Binding-site contacts:
Ligand atom C5 contacts residue ASN331 of chain 1.C at 3.7 Å.
Ligand atom C1 contacts residue ILE332 of chain 1.C at 4.5 Å (hydrophobic).
Ligand atom C2 contacts residue PRO579 of chain 1.C at 4.4 Å (hydrophobic).
Ligand atom C1 contacts residue GLN580 of chain 1.C at 3.4 Å.
Ligand atom N2 contacts residue GLN580 of chain 1.C at 3.9 Å.
Ligand atom C2 contacts residue GLN580 of chain 1.C at 3.7 Å.
Ligand atom O5 contacts residue ASN331 of chain 1.C at 2.4 Å (h-bond).
Ligand atom O5 contacts residue ILE332 of chain 1.C at 3.8 Å.
Ligand atom N2 contacts residue ASN331 of chain 1.C at 2.9 Å (h-bond).
Ligand atom C1 contacts residue ASN331 of chain 1.C at 1.4 Å.
Ligand atom C5 contacts residue ILE332 of chain 1.C at 4.3 Å (hydrophobic).
Ligand atom C6 contacts residue ILE332 of chain 1.C at 4.1 Å (hydrophobic).
Ligand atom C4 contacts residue ASN331 of chain 1.C at 4.2 Å.
Ligand atom O7 contacts residue ASN331 of chain 1.C at 4.4 Å.
Ligand atom C7 contacts residue ASN331 of chain 1.C at 3.5 Å.
Ligand atom C7 contacts residue PRO579 of chain 1.C at 4.1 Å (hydrophobic).
Ligand atom O3 contacts residue GLN580 of chain 1.C at 4.4 Å.
Ligand atom O7 contacts residue LEU582 of chain 1.C at 4.4 Å.
Ligand atom C3 contacts residue ASN331 of chain 1.C at 3.8 Å.
Ligand atom O6 contacts residue ILE332 of chain 1.C at 3.8 Å.
Ligand atom N2 contacts residue PRO579 of chain 1.C at 3.4 Å (h-bond).
Ligand atom C5 contacts residue GLN580 of chain 1.C at 3.6 Å.
Ligand atom C8 contacts residue ASN331 of chain 1.C at 3.6 Å.
Ligand atom O7 contacts residue PRO579 of chain 1.C at 3.9 Å.
Ligand atom O4 contacts residue GLN580 of chain 1.C at 4.2 Å.
Ligand atom C4 contacts residue GLN580 of chain 1.C at 4.0 Å.
Ligand atom C2 contacts residue ASN331 of chain 1.C at 2.4 Å.
Ligand atom O5 contacts residue GLN580 of chain 1.C at 4.0 Å.
Ligand atom C3 contacts residue GLN580 of chain 1.C at 3.4 Å.
Ligand atom C1 contacts residue PRO579 of chain 1.C at 4.2 Å (hydrophobic).

Sequence of chain 1.C:
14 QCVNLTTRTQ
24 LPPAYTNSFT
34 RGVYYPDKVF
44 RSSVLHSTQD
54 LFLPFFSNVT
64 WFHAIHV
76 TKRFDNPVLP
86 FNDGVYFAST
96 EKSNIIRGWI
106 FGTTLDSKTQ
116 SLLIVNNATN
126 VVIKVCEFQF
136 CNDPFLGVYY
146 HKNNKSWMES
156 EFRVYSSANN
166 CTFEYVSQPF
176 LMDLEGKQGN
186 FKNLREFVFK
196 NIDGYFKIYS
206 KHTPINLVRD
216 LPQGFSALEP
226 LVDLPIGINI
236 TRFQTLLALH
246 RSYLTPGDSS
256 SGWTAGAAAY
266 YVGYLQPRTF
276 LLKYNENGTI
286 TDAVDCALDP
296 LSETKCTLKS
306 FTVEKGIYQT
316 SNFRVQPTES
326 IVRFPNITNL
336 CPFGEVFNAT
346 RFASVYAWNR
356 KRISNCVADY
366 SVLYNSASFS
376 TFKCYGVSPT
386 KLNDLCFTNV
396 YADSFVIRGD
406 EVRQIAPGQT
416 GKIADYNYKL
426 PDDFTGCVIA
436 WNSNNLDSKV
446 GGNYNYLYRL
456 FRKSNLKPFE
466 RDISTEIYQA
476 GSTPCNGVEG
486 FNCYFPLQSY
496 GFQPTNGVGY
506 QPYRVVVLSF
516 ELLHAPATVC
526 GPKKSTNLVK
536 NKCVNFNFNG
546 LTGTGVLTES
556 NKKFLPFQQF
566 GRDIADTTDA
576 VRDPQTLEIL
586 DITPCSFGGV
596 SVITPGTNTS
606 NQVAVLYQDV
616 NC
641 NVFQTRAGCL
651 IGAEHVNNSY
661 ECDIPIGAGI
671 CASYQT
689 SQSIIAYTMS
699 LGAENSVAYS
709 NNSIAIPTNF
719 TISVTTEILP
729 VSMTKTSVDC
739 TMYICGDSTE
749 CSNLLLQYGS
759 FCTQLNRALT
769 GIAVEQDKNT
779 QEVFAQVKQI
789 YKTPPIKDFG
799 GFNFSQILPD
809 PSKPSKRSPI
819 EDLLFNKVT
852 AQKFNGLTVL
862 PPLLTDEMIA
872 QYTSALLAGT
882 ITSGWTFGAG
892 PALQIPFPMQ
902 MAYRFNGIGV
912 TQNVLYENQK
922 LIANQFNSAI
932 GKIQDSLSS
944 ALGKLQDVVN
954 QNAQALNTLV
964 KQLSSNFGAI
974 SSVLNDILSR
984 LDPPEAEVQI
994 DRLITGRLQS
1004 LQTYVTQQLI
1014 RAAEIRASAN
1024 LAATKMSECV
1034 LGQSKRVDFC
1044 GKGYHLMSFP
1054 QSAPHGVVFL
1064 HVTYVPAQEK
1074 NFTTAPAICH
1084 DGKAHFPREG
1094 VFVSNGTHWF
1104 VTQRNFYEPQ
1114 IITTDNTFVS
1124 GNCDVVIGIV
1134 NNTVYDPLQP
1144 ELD

A small-molecule ligand and the protein it binds are described below.
Small molecule (SMILES): CC(=O)N[C@@H]1[C@@H](O)[C@H](O)[C@@H](CO)O[C@H]1O